Sequence of chain 2.A:
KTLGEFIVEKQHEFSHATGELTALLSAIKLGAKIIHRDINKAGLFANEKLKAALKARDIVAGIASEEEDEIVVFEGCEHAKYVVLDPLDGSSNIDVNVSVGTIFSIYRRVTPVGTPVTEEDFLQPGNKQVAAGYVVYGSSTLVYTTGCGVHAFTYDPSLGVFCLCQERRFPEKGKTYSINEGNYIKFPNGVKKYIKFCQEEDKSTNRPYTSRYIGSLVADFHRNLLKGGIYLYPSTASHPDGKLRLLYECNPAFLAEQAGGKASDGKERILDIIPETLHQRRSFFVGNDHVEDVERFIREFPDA

Sequence of chain 1.B:
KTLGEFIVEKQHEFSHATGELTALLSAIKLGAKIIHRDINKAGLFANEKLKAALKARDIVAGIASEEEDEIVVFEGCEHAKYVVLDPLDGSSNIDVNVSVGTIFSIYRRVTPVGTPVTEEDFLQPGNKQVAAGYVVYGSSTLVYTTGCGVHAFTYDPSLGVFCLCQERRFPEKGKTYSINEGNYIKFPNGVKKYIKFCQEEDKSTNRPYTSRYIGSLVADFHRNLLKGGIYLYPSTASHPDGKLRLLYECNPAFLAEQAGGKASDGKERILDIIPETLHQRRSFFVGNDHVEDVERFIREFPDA

Binding-site contacts:
Ligand atom C4 contacts residue LEU243 of chain 1.B at 3.6 Å (hydrophobic).
Ligand atom O4 contacts residue TYR257 of chain 1.B at 2.8 Å (h-bond).
Ligand atom C1 contacts residue GLU275 of chain 1.B at 3.3 Å.
Ligand atom O1 contacts residue MG1 of chain 1.L at 2.1 Å.
Ligand atom O4P contacts residue ARG238 of chain 2.A at 2.8 Å (salt-bridge).
Ligand atom O1P contacts residue ASP110 of chain 1.B at 3.0 Å (salt-bridge).
Ligand atom O2P contacts residue GLY114 of chain 1.B at 2.4 Å (h-bond).
Ligand atom P1 contacts residue GLY114 of chain 1.B at 3.7 Å.
Ligand atom O3 contacts residue GLY114 of chain 1.B at 3.7 Å.
Ligand atom O6 contacts residue TYR259 of chain 1.B at 3.5 Å.
Ligand atom O3 contacts residue LEU243 of chain 1.B at 2.9 Å (h-bond).
Ligand atom O1 contacts residue GLU275 of chain 1.B at 3.2 Å (salt-bridge).
Ligand atom O5P contacts residue TYR239 of chain 1.B at 2.7 Å (h-bond).
Ligand atom O1P contacts residue GLU89 of chain 1.B at 2.8 Å (salt-bridge).
Ligand atom C1 contacts residue MG1 of chain 1.L at 3.3 Å.
Ligand atom O4 contacts residue LEU243 of chain 1.B at 3.1 Å (h-bond).
Ligand atom O2P contacts residue SER115 of chain 1.B at 3.5 Å (h-bond).
Ligand atom O1 contacts residue ASP113 of chain 1.B at 3.1 Å (salt-bridge).
Ligand atom C3 contacts residue ASP113 of chain 1.B at 3.5 Å.
Ligand atom O6P contacts residue ASN206 of chain 1.B at 3.6 Å.
Ligand atom O1P contacts residue LEU112 of chain 1.B at 3.1 Å (h-bond).
Ligand atom O2 contacts residue GLY114 of chain 1.B at 3.6 Å.
Ligand atom P1 contacts residue MG1 of chain 1.K at 3.3 Å.
Ligand atom C3 contacts residue LEU243 of chain 1.B at 3.6 Å (hydrophobic).
Ligand atom O1P contacts residue MG1 of chain 1.K at 2.0 Å.
Ligand atom O5P contacts residue ASN206 of chain 1.B at 2.8 Å (h-bond).
Ligand atom O6 contacts residue LYS269 of chain 1.B at 2.8 Å (salt-bridge).
Ligand atom O5 contacts residue LYS269 of chain 1.B at 2.8 Å (salt-bridge).
Ligand atom O6P contacts residue TYR259 of chain 1.B at 2.6 Å (h-bond).
Ligand atom O1P contacts residue MG1 of chain 1.L at 2.4 Å.
Ligand atom O1P contacts residue ASP113 of chain 1.B at 3.6 Å.
Ligand atom P2 contacts residue LYS269 of chain 1.B at 3.7 Å.
Ligand atom P1 contacts residue MG1 of chain 1.L at 2.8 Å.
Ligand atom O2P contacts residue ASP113 of chain 1.B at 3.5 Å.
Ligand atom O3 contacts residue ASP113 of chain 1.B at 2.5 Å (salt-bridge).
Ligand atom C6 contacts residue LYS269 of chain 1.B at 3.7 Å.
Ligand atom P2 contacts residue ASN206 of chain 1.B at 3.6 Å.
Ligand atom C4 contacts residue GLY241 of chain 1.B at 3.3 Å.
Ligand atom C6 contacts residue TYR239 of chain 1.B at 3.4 Å (hydrophobic).
Ligand atom O5P contacts residue ARG238 of chain 2.A at 3.1 Å (salt-bridge).

The protein below binds the small molecule below.
Small molecule (SMILES): O=P(O)(O)OC[C@H]1O[C@](O)(COP(=O)(O)O)[C@@H](O)[C@@H]1O